Sequence of chain 10.E:
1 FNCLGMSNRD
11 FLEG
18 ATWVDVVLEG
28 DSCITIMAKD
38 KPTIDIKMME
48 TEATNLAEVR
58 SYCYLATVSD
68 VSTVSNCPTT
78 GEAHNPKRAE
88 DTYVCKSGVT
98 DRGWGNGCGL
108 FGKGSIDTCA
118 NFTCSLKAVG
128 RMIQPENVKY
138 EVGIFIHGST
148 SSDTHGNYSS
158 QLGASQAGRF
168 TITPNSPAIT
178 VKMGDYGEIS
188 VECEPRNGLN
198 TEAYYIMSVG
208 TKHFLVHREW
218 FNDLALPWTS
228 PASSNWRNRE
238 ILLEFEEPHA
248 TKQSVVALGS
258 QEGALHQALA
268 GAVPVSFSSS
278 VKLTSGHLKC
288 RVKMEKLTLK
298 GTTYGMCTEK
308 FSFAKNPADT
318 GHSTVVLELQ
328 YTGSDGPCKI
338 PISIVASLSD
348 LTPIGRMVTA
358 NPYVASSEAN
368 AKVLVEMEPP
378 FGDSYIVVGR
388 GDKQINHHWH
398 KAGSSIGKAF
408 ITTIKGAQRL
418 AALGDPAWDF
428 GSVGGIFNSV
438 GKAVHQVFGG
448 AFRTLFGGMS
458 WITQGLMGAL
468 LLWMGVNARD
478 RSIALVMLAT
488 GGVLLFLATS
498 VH

Sequence of chain 1.A:
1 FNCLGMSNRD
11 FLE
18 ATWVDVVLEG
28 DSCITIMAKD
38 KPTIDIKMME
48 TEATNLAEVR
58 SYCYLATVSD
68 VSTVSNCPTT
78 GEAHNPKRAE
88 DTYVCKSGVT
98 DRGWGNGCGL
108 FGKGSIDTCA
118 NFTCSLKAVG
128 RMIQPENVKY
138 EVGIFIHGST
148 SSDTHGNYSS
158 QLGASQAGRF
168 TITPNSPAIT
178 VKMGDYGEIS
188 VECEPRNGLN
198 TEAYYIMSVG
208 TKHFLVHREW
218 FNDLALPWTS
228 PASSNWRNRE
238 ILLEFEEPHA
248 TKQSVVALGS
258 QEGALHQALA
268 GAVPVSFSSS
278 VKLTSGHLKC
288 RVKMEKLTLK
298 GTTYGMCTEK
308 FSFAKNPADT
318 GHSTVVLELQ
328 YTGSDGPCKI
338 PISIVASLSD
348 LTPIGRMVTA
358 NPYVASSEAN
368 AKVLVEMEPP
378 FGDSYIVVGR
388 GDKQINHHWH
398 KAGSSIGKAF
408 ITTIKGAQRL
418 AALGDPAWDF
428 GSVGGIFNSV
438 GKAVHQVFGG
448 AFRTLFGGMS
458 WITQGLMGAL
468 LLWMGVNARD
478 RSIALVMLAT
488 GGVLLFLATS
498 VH

Binding-site contacts:
Ligand atom C1 contacts residue SER66 of chain 10.E at 4.5 Å.
Ligand atom C8 contacts residue ASN118 of chain 10.E at 4.4 Å.
Ligand atom C6 contacts residue THR120 of chain 10.E at 3.4 Å.
Ligand atom C5 contacts residue THR120 of chain 10.E at 4.0 Å.
Ligand atom O7 contacts residue ASP67 of chain 10.E at 3.5 Å (salt-bridge).
Ligand atom C1 contacts residue THR89 of chain 10.E at 4.4 Å.
Ligand atom N2 contacts residue ASN118 of chain 10.E at 2.9 Å (h-bond).
Ligand atom C7 contacts residue ASP67 of chain 10.E at 3.9 Å.
Ligand atom O6 contacts residue THR120 of chain 10.E at 2.5 Å (h-bond).
Ligand atom C7 contacts residue ASN118 of chain 10.E at 3.1 Å.
Ligand atom C4 contacts residue ASN118 of chain 10.E at 4.2 Å.
Ligand atom C3 contacts residue ASN118 of chain 10.E at 3.8 Å.
Ligand atom C5 contacts residue PHE119 of chain 10.E at 4.4 Å (hydrophobic).
Ligand atom C2 contacts residue ASN118 of chain 10.E at 2.5 Å.
Ligand atom O7 contacts residue ASN118 of chain 10.E at 3.0 Å (h-bond).
Ligand atom N2 contacts residue TYR90 of chain 10.E at 4.4 Å.
Ligand atom C5 contacts residue ASN118 of chain 10.E at 3.6 Å.
Ligand atom O5 contacts residue ASN118 of chain 10.E at 2.3 Å (h-bond).
Ligand atom C8 contacts residue ASP67 of chain 10.E at 4.0 Å.
Ligand atom O5 contacts residue THR120 of chain 10.E at 3.4 Å (h-bond).
Ligand atom C6 contacts residue PHE119 of chain 10.E at 3.8 Å (hydrophobic).
Ligand atom C7 contacts residue TYR90 of chain 10.E at 4.1 Å (hydrophobic).
Ligand atom C8 contacts residue TYR90 of chain 10.E at 3.8 Å (hydrophobic).
Ligand atom O5 contacts residue PHE119 of chain 10.E at 3.8 Å.
Ligand atom O7 contacts residue SER66 of chain 10.E at 3.5 Å.
Ligand atom C1 contacts residue ASN118 of chain 10.E at 1.4 Å.
Ligand atom O5 contacts residue SER66 of chain 10.E at 4.4 Å.
Ligand atom O4 contacts residue THR300 of chain 1.A at 4.5 Å.
Ligand atom O5 contacts residue THR89 of chain 10.E at 4.3 Å.
Ligand atom C6 contacts residue THR89 of chain 10.E at 4.2 Å.
Ligand atom C5 contacts residue THR89 of chain 10.E at 4.2 Å.
Ligand atom O6 contacts residue PHE119 of chain 10.E at 4.0 Å.

The protein below binds the small molecule below.
Small molecule (SMILES): CC(=O)N[C@@H]1[C@@H](O)[C@H](O)[C@@H](CO)O[C@H]1O